The small molecule below binds the protein below.
Small molecule (SMILES): C=C1C[C@@]23CC[C@H]4[C@@](C)(CCC[C@@]4(C)C(=O)O)[C@@H]2CC[C@]1(O[C@@H]1O[C@H](CO)[C@@H](O)[C@H](O)[C@H]1O[C@@H]1O[C@H](CO)[C@@H](O)[C@H](O)[C@H]1O)C3

Sequence of chain 1.A:
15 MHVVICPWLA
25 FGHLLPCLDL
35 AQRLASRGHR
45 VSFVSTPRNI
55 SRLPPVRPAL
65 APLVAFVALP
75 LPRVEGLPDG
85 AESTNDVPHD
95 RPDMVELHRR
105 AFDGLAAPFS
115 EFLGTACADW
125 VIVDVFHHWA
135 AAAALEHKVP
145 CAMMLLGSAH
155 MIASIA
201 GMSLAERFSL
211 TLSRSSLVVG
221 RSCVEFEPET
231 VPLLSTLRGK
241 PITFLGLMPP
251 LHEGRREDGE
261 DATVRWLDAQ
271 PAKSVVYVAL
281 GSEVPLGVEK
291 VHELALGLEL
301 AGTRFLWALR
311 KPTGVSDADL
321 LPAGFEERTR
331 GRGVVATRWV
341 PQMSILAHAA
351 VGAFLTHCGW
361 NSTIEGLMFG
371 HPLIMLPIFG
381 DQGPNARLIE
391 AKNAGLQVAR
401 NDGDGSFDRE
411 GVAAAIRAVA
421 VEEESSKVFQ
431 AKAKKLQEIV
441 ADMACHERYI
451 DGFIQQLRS

Binding-site contacts:
Ligand atom CAO contacts residue ILE159 of chain 1.A at 4.0 Å (hydrophobic).
Ligand atom CAC contacts residue VAL129 of chain 1.A at 4.0 Å (hydrophobic).
Ligand atom CAF contacts residue PHE130 of chain 1.A at 4.0 Å (hydrophobic).
Ligand atom C4 contacts residue TRP22 of chain 1.A at 4.0 Å (hydrophobic).
Ligand atom CBJ contacts residue LEU204 of chain 1.A at 3.5 Å (hydrophobic).
Ligand atom CAP contacts residue ILE159 of chain 1.A at 3.8 Å (hydrophobic).
Ligand atom O4 contacts residue THR88 of chain 1.A at 3.6 Å.
Ligand atom OBL contacts residue GLY380 of chain 1.A at 3.9 Å.
Ligand atom OAM contacts residue ALA205 of chain 1.A at 3.7 Å.
Ligand atom CBP contacts residue PHE379 of chain 1.A at 3.9 Å (hydrophobic).
Ligand atom CAU contacts residue ASP381 of chain 1.A at 3.6 Å.
Ligand atom OBK contacts residue LEU204 of chain 1.A at 3.6 Å.
Ligand atom OBO contacts residue PHE379 of chain 1.A at 3.5 Å.
Ligand atom C6 contacts residue HIS27 of chain 1.A at 3.2 Å.
Ligand atom O4 contacts residue TRP22 of chain 1.A at 3.0 Å (h-bond).
Ligand atom O6 contacts residue GOL1 of chain 1.B at 3.0 Å (h-bond).
Ligand atom CAJ contacts residue PHE208 of chain 1.A at 3.8 Å (hydrophobic).
Ligand atom O6 contacts residue HIS27 of chain 1.A at 2.9 Å (h-bond).
Ligand atom C2 contacts residue PHE379 of chain 1.A at 4.0 Å (hydrophobic).
Ligand atom C5 contacts residue TRP22 of chain 1.A at 3.9 Å (hydrophobic).
Ligand atom O4 contacts residue HIS93 of chain 1.A at 4.1 Å.
Ligand atom CAF contacts residue PHE208 of chain 1.A at 4.0 Å (hydrophobic).
Ligand atom C5 contacts residue GLU283 of chain 1.A at 4.0 Å.
Ligand atom CBM contacts residue GLY380 of chain 1.A at 3.4 Å.
Ligand atom C6 contacts residue GLU283 of chain 1.A at 3.4 Å.
Ligand atom CAT contacts residue MET155 of chain 1.A at 3.3 Å (hydrophobic).
Ligand atom C5 contacts residue HIS27 of chain 1.A at 4.0 Å.
Ligand atom CAU contacts residue GLY380 of chain 1.A at 3.5 Å.
Ligand atom CAJ contacts residue ALA205 of chain 1.A at 3.7 Å (hydrophobic).
Ligand atom O3 contacts residue HIS93 of chain 1.A at 3.4 Å.
Ligand atom CBR contacts residue GLY380 of chain 1.A at 3.6 Å.
Ligand atom OBK contacts residue HIS93 of chain 1.A at 4.0 Å.
Ligand atom O2 contacts residue LEU204 of chain 1.A at 3.3 Å.
Ligand atom O4 contacts residue GLU283 of chain 1.A at 2.7 Å (salt-bridge).
Ligand atom CAP contacts residue MET155 of chain 1.A at 3.6 Å (hydrophobic).
Ligand atom CBI contacts residue LEU204 of chain 1.A at 3.8 Å (hydrophobic).
Ligand atom C6 contacts residue GOL1 of chain 1.B at 4.1 Å.
Ligand atom C4 contacts residue GLU283 of chain 1.A at 3.1 Å.
Ligand atom O1 contacts residue GLY380 of chain 1.A at 4.0 Å.
Ligand atom O3 contacts residue LEU204 of chain 1.A at 4.1 Å.